This small molecule binds to this protein.
Small molecule (SMILES): c1ccc(C(OC2CCN(CCCc3nnn[nH]3)CC2)c2ccccc2)cc1

Sequence of chain 1.C:
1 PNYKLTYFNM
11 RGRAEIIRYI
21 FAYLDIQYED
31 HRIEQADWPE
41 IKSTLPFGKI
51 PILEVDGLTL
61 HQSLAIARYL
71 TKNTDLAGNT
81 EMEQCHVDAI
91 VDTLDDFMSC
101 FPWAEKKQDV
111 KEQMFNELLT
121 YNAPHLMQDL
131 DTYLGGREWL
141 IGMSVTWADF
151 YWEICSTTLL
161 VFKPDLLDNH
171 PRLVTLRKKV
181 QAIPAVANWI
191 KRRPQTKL

Binding-site contacts:
Ligand atom C1 contacts residue TRP103 of chain 1.C at 4.2 Å (hydrophobic).
Ligand atom C5 contacts residue TRP103 of chain 1.C at 4.2 Å (hydrophobic).
Ligand atom C9 contacts residue TRP103 of chain 1.C at 3.7 Å (hydrophobic).
Ligand atom C22 contacts residue PHE162 of chain 1.C at 3.9 Å (hydrophobic).
Ligand atom C2 contacts residue TRP103 of chain 1.C at 3.9 Å (hydrophobic).
Ligand atom C1 contacts residue PHE101 of chain 1.C at 3.8 Å (hydrophobic).
Ligand atom C4 contacts residue TRP103 of chain 1.C at 3.6 Å (hydrophobic).
Ligand atom C20 contacts residue MET98 of chain 1.C at 3.9 Å (hydrophobic).
Ligand atom C14 contacts residue TYR7 of chain 1.C at 3.6 Å (hydrophobic).
Ligand atom C17 contacts residue ASP95 of chain 1.C at 4.0 Å.
Ligand atom C22 contacts residue TRP103 of chain 1.C at 3.5 Å (hydrophobic).
Ligand atom C15 contacts residue MET98 of chain 1.C at 3.9 Å (hydrophobic).
Ligand atom C18 contacts residue GLY12 of chain 1.C at 4.0 Å.
Ligand atom C19 contacts residue GLY12 of chain 1.C at 3.4 Å.
Ligand atom C14 contacts residue MET10 of chain 1.C at 3.9 Å (hydrophobic).
Ligand atom C1 contacts residue LEU159 of chain 1.C at 4.0 Å (hydrophobic).
Ligand atom C16 contacts residue MET98 of chain 1.C at 3.7 Å (hydrophobic).
Ligand atom C7 contacts residue TRP103 of chain 1.C at 3.8 Å (hydrophobic).
Ligand atom C16 contacts residue ARG13 of chain 1.C at 3.7 Å.
Ligand atom C13 contacts residue LEU198 of chain 1.C at 4.0 Å (hydrophobic).
Ligand atom C14 contacts residue GLY12 of chain 1.C at 3.7 Å.
Ligand atom C10 contacts residue LEU198 of chain 1.C at 3.8 Å (hydrophobic).
Ligand atom C3 contacts residue TRP103 of chain 1.C at 3.5 Å (hydrophobic).
Ligand atom C18 contacts residue CYS155 of chain 1.C at 4.1 Å (hydrophobic).
Ligand atom C18 contacts residue TYR151 of chain 1.C at 3.4 Å (hydrophobic).
Ligand atom C17 contacts residue MET98 of chain 1.C at 3.8 Å (hydrophobic).
Ligand atom C17 contacts residue TYR151 of chain 1.C at 3.3 Å (hydrophobic).
Ligand atom C13 contacts residue MET10 of chain 1.C at 3.5 Å (hydrophobic).
Ligand atom C22 contacts residue THR158 of chain 1.C at 3.5 Å.
Ligand atom C17 contacts residue ARG13 of chain 1.C at 3.8 Å.
Ligand atom C20 contacts residue GLY12 of chain 1.C at 3.9 Å.
Ligand atom C4 contacts residue MET98 of chain 1.C at 3.9 Å (hydrophobic).
Ligand atom C3 contacts residue MET98 of chain 1.C at 3.2 Å (hydrophobic).
Ligand atom C19 contacts residue MET98 of chain 1.C at 4.0 Å (hydrophobic).
Ligand atom N2 contacts residue LEU198 of chain 1.C at 4.1 Å.
Ligand atom C21 contacts residue TRP103 of chain 1.C at 3.5 Å (hydrophobic).
Ligand atom C2 contacts residue PHE101 of chain 1.C at 3.4 Å (hydrophobic).
Ligand atom C8 contacts residue TRP103 of chain 1.C at 3.6 Å (hydrophobic).
Ligand atom C21 contacts residue THR158 of chain 1.C at 3.5 Å.
Ligand atom C2 contacts residue MET98 of chain 1.C at 3.4 Å (hydrophobic).